Sequence of chain 1.A:
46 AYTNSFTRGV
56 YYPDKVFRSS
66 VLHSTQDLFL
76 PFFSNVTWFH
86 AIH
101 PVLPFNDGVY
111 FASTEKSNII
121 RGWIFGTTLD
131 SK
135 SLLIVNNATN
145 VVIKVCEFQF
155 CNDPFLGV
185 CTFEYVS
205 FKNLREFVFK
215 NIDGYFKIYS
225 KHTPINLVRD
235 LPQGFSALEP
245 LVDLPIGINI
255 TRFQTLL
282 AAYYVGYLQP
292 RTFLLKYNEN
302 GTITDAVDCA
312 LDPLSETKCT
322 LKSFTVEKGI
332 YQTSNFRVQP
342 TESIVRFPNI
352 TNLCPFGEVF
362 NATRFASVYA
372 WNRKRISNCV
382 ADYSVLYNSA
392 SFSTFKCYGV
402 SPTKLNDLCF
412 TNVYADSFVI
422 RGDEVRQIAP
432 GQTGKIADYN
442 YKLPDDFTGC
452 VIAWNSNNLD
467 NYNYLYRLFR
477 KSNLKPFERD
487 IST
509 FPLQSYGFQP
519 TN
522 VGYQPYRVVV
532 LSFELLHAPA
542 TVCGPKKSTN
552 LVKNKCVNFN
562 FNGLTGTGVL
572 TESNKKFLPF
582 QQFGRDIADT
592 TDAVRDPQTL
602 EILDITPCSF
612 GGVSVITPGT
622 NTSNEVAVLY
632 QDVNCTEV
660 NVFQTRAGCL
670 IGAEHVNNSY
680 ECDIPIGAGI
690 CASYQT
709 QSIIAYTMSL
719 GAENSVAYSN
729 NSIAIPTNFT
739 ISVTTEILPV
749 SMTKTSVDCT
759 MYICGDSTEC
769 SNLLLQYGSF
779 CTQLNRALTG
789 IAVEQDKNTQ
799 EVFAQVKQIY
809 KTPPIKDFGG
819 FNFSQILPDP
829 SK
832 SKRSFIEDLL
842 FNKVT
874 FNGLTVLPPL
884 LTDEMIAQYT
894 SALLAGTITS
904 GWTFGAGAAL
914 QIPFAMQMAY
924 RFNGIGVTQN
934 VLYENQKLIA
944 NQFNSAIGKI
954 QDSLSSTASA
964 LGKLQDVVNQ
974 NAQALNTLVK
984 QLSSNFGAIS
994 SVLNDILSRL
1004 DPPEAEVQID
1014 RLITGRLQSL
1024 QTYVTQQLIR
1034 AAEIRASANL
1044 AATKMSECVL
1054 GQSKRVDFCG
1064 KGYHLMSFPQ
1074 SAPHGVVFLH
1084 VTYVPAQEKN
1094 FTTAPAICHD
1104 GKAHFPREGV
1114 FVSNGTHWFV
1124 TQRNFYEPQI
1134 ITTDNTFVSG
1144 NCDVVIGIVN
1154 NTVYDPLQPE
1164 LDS

A small-molecule ligand and the protein it binds are described below.
Small molecule (SMILES): CC(=O)N[C@@H]1[C@@H](O)[C@H](O)[C@@H](CO)O[C@H]1O

Binding-site contacts:
Ligand atom N2 contacts residue ASN80 of chain 1.A at 3.0 Å (h-bond).
Ligand atom C1 contacts residue ASN80 of chain 1.A at 1.5 Å.
Ligand atom C8 contacts residue ASN80 of chain 1.A at 3.7 Å.
Ligand atom C3 contacts residue TYR47 of chain 1.A at 4.3 Å (hydrophobic).
Ligand atom C5 contacts residue ASN80 of chain 1.A at 3.8 Å.
Ligand atom C2 contacts residue ASN80 of chain 1.A at 2.5 Å.
Ligand atom C7 contacts residue ASN80 of chain 1.A at 3.3 Å.
Ligand atom C7 contacts residue TYR47 of chain 1.A at 4.4 Å (hydrophobic).
Ligand atom C8 contacts residue ASN49 of chain 1.A at 4.0 Å.
Ligand atom N2 contacts residue TYR47 of chain 1.A at 3.6 Å.
Ligand atom C2 contacts residue TYR47 of chain 1.A at 4.3 Å (hydrophobic).
Ligand atom C8 contacts residue TYR47 of chain 1.A at 4.3 Å (hydrophobic).
Ligand atom C8 contacts residue THR48 of chain 1.A at 3.3 Å.
Ligand atom C3 contacts residue ASN80 of chain 1.A at 3.9 Å.
Ligand atom C5 contacts residue TYR47 of chain 1.A at 4.5 Å (hydrophobic).
Ligand atom C4 contacts residue ASN80 of chain 1.A at 4.3 Å.
Ligand atom C1 contacts residue TYR47 of chain 1.A at 4.0 Å (hydrophobic).
Ligand atom C7 contacts residue THR48 of chain 1.A at 4.5 Å.
Ligand atom O7 contacts residue ASN80 of chain 1.A at 3.3 Å (h-bond).
Ligand atom O5 contacts residue ASN80 of chain 1.A at 2.4 Å (h-bond).